Sequence of chain 1.B:
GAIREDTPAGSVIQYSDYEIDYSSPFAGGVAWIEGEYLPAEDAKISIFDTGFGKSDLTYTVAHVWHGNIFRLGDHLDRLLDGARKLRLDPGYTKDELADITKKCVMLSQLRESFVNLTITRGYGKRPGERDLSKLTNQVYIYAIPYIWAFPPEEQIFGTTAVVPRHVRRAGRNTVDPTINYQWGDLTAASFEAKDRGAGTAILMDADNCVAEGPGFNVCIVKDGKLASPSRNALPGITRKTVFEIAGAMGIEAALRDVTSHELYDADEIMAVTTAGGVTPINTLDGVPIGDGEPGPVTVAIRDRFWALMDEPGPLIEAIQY

Sequence of chain 1.A:
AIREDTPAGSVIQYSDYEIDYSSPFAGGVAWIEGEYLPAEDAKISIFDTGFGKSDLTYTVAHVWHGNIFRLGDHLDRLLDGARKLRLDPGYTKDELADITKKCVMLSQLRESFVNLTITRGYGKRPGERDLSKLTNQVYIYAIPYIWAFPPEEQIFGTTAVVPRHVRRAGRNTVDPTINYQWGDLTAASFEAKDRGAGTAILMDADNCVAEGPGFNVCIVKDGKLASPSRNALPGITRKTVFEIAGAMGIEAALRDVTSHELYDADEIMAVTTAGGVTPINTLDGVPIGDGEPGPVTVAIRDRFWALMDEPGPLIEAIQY

Binding-site contacts:
Ligand atom O2 contacts residue LYS69 of chain 1.B at 4.1 Å.
Ligand atom C5 contacts residue THR289 of chain 1.A at 4.2 Å.
Ligand atom O5 contacts residue ALA291 of chain 1.A at 3.5 Å.
Ligand atom O5 contacts residue GLY231 of chain 1.A at 4.3 Å.
Ligand atom O5 contacts residue THR290 of chain 1.A at 4.4 Å.
Ligand atom O5 contacts residue VAL76 of chain 1.A at 4.3 Å.
Ligand atom O2 contacts residue ARG145 of chain 1.B at 3.2 Å (salt-bridge).
Ligand atom O4 contacts residue TYR74 of chain 1.A at 3.8 Å.
Ligand atom O1 contacts residue LYS69 of chain 1.B at 4.2 Å.
Ligand atom C6 contacts residue ALA291 of chain 1.A at 4.0 Å (hydrophobic).
Ligand atom C4 contacts residue LLP195 of chain 1.A at 4.2 Å.
Ligand atom C6 contacts residue ALA164 of chain 1.A at 4.4 Å (hydrophobic).
Ligand atom O5 contacts residue LLP195 of chain 1.A at 3.4 Å.
Ligand atom C4 contacts residue VAL76 of chain 1.A at 4.1 Å (hydrophobic).
Ligand atom O3 contacts residue TRP199 of chain 1.A at 4.3 Å.
Ligand atom O3 contacts residue TYR74 of chain 1.A at 2.4 Å (h-bond).
Ligand atom O6 contacts residue GLY231 of chain 1.A at 4.4 Å.
Ligand atom C3 contacts residue TRP199 of chain 1.A at 4.1 Å (hydrophobic).
Ligand atom C1 contacts residue ILE162 of chain 1.A at 4.3 Å (hydrophobic).
Ligand atom O5 contacts residue THR289 of chain 1.A at 3.3 Å (h-bond).
Ligand atom O3 contacts residue VAL76 of chain 1.A at 4.4 Å.
Ligand atom O4 contacts residue LLP195 of chain 1.A at 2.9 Å.
Ligand atom C1 contacts residue ARG145 of chain 1.B at 3.5 Å.
Ligand atom O1 contacts residue ARG145 of chain 1.B at 3.4 Å (salt-bridge).
Ligand atom C4 contacts residue TYR74 of chain 1.A at 4.3 Å (hydrophobic).
Ligand atom C6 contacts residue LLP195 of chain 1.A at 4.3 Å.
Ligand atom O4 contacts residue VAL76 of chain 1.A at 4.0 Å.
Ligand atom C5 contacts residue PHE129 of chain 1.A at 4.1 Å (hydrophobic).
Ligand atom C6 contacts residue GLY231 of chain 1.A at 3.4 Å.
Ligand atom C2 contacts residue PHE129 of chain 1.A at 4.2 Å (hydrophobic).
Ligand atom O6 contacts residue ALA164 of chain 1.A at 4.0 Å.
Ligand atom C4 contacts residue PHE129 of chain 1.A at 3.9 Å (hydrophobic).
Ligand atom C1 contacts residue PHE129 of chain 1.A at 4.1 Å (hydrophobic).
Ligand atom C3 contacts residue TYR74 of chain 1.A at 3.6 Å (hydrophobic).
Ligand atom C5 contacts residue ALA291 of chain 1.A at 3.6 Å (hydrophobic).
Ligand atom O3 contacts residue LLP195 of chain 1.A at 4.3 Å.
Ligand atom O6 contacts residue ALA291 of chain 1.A at 4.2 Å.
Ligand atom C5 contacts residue LLP195 of chain 1.A at 4.1 Å.
Ligand atom C6 contacts residue THR289 of chain 1.A at 3.9 Å.
Ligand atom C2 contacts residue ARG145 of chain 1.B at 3.9 Å.

The protein below binds the small molecule below.
Small molecule (SMILES): O=C(CO)[C@@H](O)[C@H](O)[C@H](O)CO